Binding-site contacts:
Ligand atom C5 contacts residue VAL134 of chain 1.A at 4.1 Å (hydrophobic).
Ligand atom C2 contacts residue MET30 of chain 1.A at 3.9 Å (hydrophobic).
Ligand atom O3 contacts residue GLN61 of chain 1.A at 2.9 Å (h-bond).
Ligand atom O4 contacts residue MET30 of chain 1.A at 3.8 Å.
Ligand atom C4 contacts residue THR29 of chain 1.A at 3.5 Å.
Ligand atom C5 contacts residue PHE148 of chain 1.A at 4.1 Å (hydrophobic).
Ligand atom O4 contacts residue ASN58 of chain 1.A at 3.9 Å.
Ligand atom C6 contacts residue GLN61 of chain 1.A at 3.5 Å.
Ligand atom C6 contacts residue ILE133 of chain 1.A at 3.6 Å (hydrophobic).
Ligand atom O4 contacts residue GLN61 of chain 1.A at 2.6 Å (h-bond).
Ligand atom C4 contacts residue PRO28 of chain 1.A at 3.5 Å (hydrophobic).
Ligand atom C5 contacts residue GLN155 of chain 1.A at 3.6 Å.
Ligand atom C1 contacts residue MET30 of chain 1.A at 4.3 Å (hydrophobic).
Ligand atom O3 contacts residue GLN155 of chain 1.A at 2.7 Å (h-bond).
Ligand atom O1 contacts residue MET30 of chain 1.A at 3.6 Å.
Ligand atom C1 contacts residue GLN155 of chain 1.A at 4.0 Å.
Ligand atom C4 contacts residue MET30 of chain 1.A at 3.9 Å (hydrophobic).
Ligand atom C5 contacts residue PRO28 of chain 1.A at 4.3 Å (hydrophobic).
Ligand atom O3 contacts residue VAL130 of chain 1.A at 4.0 Å.
Ligand atom C3 contacts residue MET30 of chain 1.A at 4.4 Å (hydrophobic).
Ligand atom C3 contacts residue GLN155 of chain 1.A at 4.2 Å.
Ligand atom C2 contacts residue GLN155 of chain 1.A at 3.8 Å.
Ligand atom C2 contacts residue GLN61 of chain 1.A at 3.6 Å.
Ligand atom C3 contacts residue GLN61 of chain 1.A at 4.5 Å.
Ligand atom O4 contacts residue ILE133 of chain 1.A at 3.4 Å.
Ligand atom O2 contacts residue GLN155 of chain 1.A at 2.9 Å (h-bond).
Ligand atom C6 contacts residue VAL134 of chain 1.A at 4.0 Å (hydrophobic).

A protein and the small-molecule ligand that binds it are described below.
Small molecule (SMILES): CC(C)(CO)[C@@H](O)C(=O)[O-]

Sequence of chain 1.A:
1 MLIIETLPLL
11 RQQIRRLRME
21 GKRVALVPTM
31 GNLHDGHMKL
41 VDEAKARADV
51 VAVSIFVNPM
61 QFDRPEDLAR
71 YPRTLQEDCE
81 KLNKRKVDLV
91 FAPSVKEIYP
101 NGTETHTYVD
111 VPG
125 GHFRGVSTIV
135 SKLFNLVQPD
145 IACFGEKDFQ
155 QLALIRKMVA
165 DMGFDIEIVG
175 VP